This small molecule binds to this protein.
Small molecule (SMILES): CC(=O)N[C@@H]1[C@@H](O)[C@H](O)[C@@H](CO)O[C@H]1O

Binding-site contacts:
Ligand atom O3 contacts residue ASN153 of chain 1.A at 3.3 Å (h-bond).
Ligand atom O5 contacts residue ASN143 of chain 1.A at 2.4 Å (h-bond).
Ligand atom C6 contacts residue ARG142 of chain 1.A at 3.8 Å.
Ligand atom C3 contacts residue ASN153 of chain 1.A at 4.3 Å.
Ligand atom O7 contacts residue ASN143 of chain 1.A at 2.9 Å (h-bond).
Ligand atom C1 contacts residue ASN143 of chain 1.A at 1.5 Å.
Ligand atom O7 contacts residue ASN153 of chain 1.A at 4.1 Å.
Ligand atom C4 contacts residue ASN143 of chain 1.A at 3.6 Å.
Ligand atom O4 contacts residue ARG142 of chain 1.A at 4.2 Å.
Ligand atom C6 contacts residue ASN143 of chain 1.A at 3.3 Å.
Ligand atom C5 contacts residue ASN143 of chain 1.A at 3.2 Å.
Ligand atom N2 contacts residue ASN143 of chain 1.A at 3.6 Å.
Ligand atom O6 contacts residue ARG142 of chain 1.A at 4.1 Å.
Ligand atom C7 contacts residue ASN143 of chain 1.A at 3.8 Å.
Ligand atom O6 contacts residue ASN143 of chain 1.A at 3.2 Å (h-bond).
Ligand atom C2 contacts residue ASN143 of chain 1.A at 2.6 Å.
Ligand atom C4 contacts residue ASN153 of chain 1.A at 4.5 Å.
Ligand atom C3 contacts residue ASN143 of chain 1.A at 3.7 Å.

Sequence of chain 1.A:
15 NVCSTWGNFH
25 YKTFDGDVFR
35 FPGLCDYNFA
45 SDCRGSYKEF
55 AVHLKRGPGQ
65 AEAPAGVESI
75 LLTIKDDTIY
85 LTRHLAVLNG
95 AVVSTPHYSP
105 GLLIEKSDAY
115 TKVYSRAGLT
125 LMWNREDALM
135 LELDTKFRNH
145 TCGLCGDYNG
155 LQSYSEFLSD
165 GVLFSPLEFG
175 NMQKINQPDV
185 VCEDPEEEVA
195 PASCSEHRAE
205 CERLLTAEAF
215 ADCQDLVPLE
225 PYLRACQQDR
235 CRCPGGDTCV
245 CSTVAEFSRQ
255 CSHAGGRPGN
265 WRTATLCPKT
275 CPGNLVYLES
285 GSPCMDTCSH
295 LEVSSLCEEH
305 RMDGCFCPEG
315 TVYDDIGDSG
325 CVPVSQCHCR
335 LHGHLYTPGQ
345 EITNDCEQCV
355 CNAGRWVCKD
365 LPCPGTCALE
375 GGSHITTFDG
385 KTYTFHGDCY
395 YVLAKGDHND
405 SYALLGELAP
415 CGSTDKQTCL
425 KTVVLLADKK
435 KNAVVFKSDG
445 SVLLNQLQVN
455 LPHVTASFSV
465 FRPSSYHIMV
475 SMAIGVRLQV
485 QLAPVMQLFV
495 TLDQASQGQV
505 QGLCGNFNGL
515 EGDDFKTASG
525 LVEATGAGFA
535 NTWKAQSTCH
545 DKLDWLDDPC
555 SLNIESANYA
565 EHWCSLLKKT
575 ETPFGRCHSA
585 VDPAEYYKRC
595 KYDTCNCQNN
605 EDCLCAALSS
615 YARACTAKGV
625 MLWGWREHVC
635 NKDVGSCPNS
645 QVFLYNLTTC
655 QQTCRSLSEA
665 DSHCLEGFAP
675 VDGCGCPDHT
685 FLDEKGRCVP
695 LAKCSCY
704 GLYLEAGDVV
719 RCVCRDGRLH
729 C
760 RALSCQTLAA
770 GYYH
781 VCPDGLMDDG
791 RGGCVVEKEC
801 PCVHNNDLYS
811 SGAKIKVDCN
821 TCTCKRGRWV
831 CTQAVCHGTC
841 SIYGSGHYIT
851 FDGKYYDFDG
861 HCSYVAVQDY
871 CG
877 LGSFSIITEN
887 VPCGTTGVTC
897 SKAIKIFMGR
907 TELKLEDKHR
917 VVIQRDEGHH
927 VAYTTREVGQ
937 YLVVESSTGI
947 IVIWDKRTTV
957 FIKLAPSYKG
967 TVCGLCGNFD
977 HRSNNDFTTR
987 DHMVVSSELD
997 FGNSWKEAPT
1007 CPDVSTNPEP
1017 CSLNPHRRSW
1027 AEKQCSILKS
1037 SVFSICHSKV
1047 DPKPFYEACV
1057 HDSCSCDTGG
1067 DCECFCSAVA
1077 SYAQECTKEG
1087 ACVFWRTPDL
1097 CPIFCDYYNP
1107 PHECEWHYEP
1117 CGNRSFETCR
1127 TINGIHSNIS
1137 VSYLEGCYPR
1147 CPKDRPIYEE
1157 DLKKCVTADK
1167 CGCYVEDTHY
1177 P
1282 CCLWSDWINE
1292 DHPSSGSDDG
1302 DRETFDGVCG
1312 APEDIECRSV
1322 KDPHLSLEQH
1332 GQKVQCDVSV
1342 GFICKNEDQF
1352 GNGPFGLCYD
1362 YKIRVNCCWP